Binding-site contacts:
Ligand atom C7 contacts residue GLN35 of chain 1.C at 3.7 Å.
Ligand atom C2 contacts residue ASN114 of chain 1.D at 2.4 Å.
Ligand atom C6 contacts residue ASP117 of chain 1.D at 3.1 Å.
Ligand atom O6 contacts residue ASP117 of chain 1.D at 2.5 Å (salt-bridge).
Ligand atom C1 contacts residue THR116 of chain 1.D at 3.5 Å.
Ligand atom O5 contacts residue ASN114 of chain 1.D at 2.3 Å (h-bond).
Ligand atom C4 contacts residue ASN114 of chain 1.D at 4.2 Å.
Ligand atom C5 contacts residue ASN114 of chain 1.D at 3.6 Å.
Ligand atom O7 contacts residue ASN114 of chain 1.D at 4.3 Å.
Ligand atom C7 contacts residue ASN114 of chain 1.D at 3.3 Å.
Ligand atom N2 contacts residue ASN114 of chain 1.D at 2.9 Å (h-bond).
Ligand atom C8 contacts residue ASN114 of chain 1.D at 3.2 Å.
Ligand atom C6 contacts residue THR116 of chain 1.D at 3.9 Å.
Ligand atom O5 contacts residue THR116 of chain 1.D at 3.5 Å.
Ligand atom C3 contacts residue ASN114 of chain 1.D at 3.8 Å.
Ligand atom O7 contacts residue GLN35 of chain 1.C at 3.8 Å.
Ligand atom C1 contacts residue ASN114 of chain 1.D at 1.4 Å.
Ligand atom N2 contacts residue GLN35 of chain 1.C at 3.2 Å (h-bond).
Ligand atom O7 contacts residue THR116 of chain 1.D at 4.0 Å.
Ligand atom C1 contacts residue GLN35 of chain 1.C at 3.7 Å.
Ligand atom O7 contacts residue TRP400 of chain 1.D at 4.3 Å.
Ligand atom C7 contacts residue THR116 of chain 1.D at 4.4 Å.
Ligand atom C2 contacts residue GLN35 of chain 1.C at 4.0 Å.
Ligand atom C5 contacts residue ASP117 of chain 1.D at 4.5 Å.
Ligand atom C8 contacts residue ARG33 of chain 1.C at 3.8 Å.
Ligand atom C5 contacts residue THR116 of chain 1.D at 3.7 Å.

Sequence of chain 1.D:
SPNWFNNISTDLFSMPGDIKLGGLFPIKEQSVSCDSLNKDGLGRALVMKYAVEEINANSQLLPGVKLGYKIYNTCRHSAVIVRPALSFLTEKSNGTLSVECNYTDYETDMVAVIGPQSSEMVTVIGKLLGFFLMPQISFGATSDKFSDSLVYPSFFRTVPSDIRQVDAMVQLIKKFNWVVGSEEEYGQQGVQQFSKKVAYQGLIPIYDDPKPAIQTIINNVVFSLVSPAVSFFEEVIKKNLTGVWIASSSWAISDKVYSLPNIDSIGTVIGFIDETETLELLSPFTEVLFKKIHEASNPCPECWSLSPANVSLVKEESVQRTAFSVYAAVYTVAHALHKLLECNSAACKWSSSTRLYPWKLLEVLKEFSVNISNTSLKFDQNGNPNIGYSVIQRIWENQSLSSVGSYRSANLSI

Sequence of chain 1.C:
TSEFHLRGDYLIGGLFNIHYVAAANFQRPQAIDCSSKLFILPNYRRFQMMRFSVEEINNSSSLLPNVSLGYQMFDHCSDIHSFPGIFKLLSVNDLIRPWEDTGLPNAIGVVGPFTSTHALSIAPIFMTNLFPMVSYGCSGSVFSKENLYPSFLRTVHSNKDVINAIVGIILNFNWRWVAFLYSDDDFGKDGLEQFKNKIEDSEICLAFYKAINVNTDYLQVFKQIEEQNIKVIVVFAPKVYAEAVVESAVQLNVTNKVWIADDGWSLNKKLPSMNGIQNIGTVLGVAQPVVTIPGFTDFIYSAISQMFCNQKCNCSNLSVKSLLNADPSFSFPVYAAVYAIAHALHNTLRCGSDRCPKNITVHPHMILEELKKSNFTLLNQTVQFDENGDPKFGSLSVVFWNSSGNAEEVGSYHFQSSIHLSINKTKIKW

This small molecule binds to this protein.
Small molecule (SMILES): CC(=O)N[C@H]1[C@H](O[C@H]2[C@H](O)[C@@H](NC(C)=O)CO[C@@H]2CO)O[C@H](CO)[C@@H](O)[C@@H]1O